This small molecule binds to this protein.
Small molecule (SMILES): NCCCCN(CCCN)CCCN

Sequence of chain 1.D:
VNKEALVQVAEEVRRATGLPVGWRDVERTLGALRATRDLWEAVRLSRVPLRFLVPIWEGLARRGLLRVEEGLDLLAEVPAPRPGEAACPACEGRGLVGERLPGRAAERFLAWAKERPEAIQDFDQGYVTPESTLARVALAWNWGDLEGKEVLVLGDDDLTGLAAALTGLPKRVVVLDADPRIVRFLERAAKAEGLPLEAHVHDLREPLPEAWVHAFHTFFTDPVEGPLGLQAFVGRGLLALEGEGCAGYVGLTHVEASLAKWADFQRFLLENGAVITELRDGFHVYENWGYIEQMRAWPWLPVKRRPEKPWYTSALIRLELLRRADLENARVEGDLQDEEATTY

Binding-site contacts:
Ligand atom C9 contacts residue THR283 of chain 1.D at 3.6 Å.
Ligand atom N10 contacts residue ASP252 of chain 1.D at 2.8 Å (salt-bridge).
Ligand atom C3 contacts residue TRP319 of chain 1.D at 3.9 Å (hydrophobic).
Ligand atom N14 contacts residue TYR316 of chain 1.D at 3.9 Å.
Ligand atom C4 contacts residue ASP154 of chain 1.D at 3.4 Å.
Ligand atom C12 contacts residue GLY156 of chain 1.D at 3.0 Å.
Ligand atom C7 contacts residue TYR316 of chain 1.D at 4.0 Å (hydrophobic).
Ligand atom C12 contacts residue ASP252 of chain 1.D at 3.7 Å.
Ligand atom C2 contacts residue GLN155 of chain 1.D at 3.4 Å.
Ligand atom N10 contacts residue GLU255 of chain 1.D at 2.8 Å (salt-bridge).
Ligand atom C11 contacts residue ASP252 of chain 1.D at 4.0 Å.
Ligand atom C8 contacts residue ASP252 of chain 1.D at 3.6 Å.
Ligand atom N10 contacts residue GLY281 of chain 1.D at 3.0 Å (h-bond).
Ligand atom C2 contacts residue ASP154 of chain 1.D at 3.8 Å.
Ligand atom C12 contacts residue TYR316 of chain 1.D at 3.7 Å (hydrophobic).
Ligand atom N14 contacts residue ASP188 of chain 1.D at 2.8 Å (salt-bridge).
Ligand atom N14 contacts residue GLY156 of chain 1.D at 2.9 Å (h-bond).
Ligand atom C9 contacts residue TYR316 of chain 1.D at 3.9 Å (hydrophobic).
Ligand atom C2 contacts residue TRP319 of chain 1.D at 3.6 Å (hydrophobic).
Ligand atom N14 contacts residue ASP187 of chain 1.D at 2.8 Å (salt-bridge).
Ligand atom N1 contacts residue TYR321 of chain 1.D at 3.1 Å (h-bond).
Ligand atom N14 contacts residue ASP252 of chain 1.D at 3.2 Å (salt-bridge).
Ligand atom C11 contacts residue ASP154 of chain 1.D at 3.7 Å.
Ligand atom C9 contacts residue PRO253 of chain 1.D at 3.4 Å (hydrophobic).
Ligand atom C8 contacts residue PRO253 of chain 1.D at 3.0 Å (hydrophobic).
Ligand atom C9 contacts residue ASP252 of chain 1.D at 3.1 Å.
Ligand atom N10 contacts residue PRO253 of chain 1.D at 2.8 Å (h-bond).
Ligand atom C7 contacts residue TYR342 of chain 1.D at 3.6 Å (hydrophobic).
Ligand atom N1 contacts residue ASP154 of chain 1.D at 2.6 Å (salt-bridge).
Ligand atom C2 contacts residue THR373 of chain 1.D at 3.5 Å.
Ligand atom C3 contacts residue THR373 of chain 1.D at 3.5 Å.
Ligand atom C13 contacts residue GLY156 of chain 1.D at 3.2 Å.
Ligand atom C9 contacts residue GLU255 of chain 1.D at 3.1 Å.
Ligand atom C13 contacts residue ASP187 of chain 1.D at 3.1 Å.
Ligand atom C11 contacts residue MTA1 of chain 1.V at 3.5 Å.
Ligand atom N1 contacts residue THR373 of chain 1.D at 2.8 Å (h-bond).
Ligand atom C13 contacts residue MTA1 of chain 1.V at 3.4 Å.
Ligand atom C5 contacts residue TYR342 of chain 1.D at 3.5 Å (hydrophobic).
Ligand atom C2 contacts residue TYR321 of chain 1.D at 3.2 Å (hydrophobic).
Ligand atom C13 contacts residue ASP252 of chain 1.D at 3.6 Å.